Binding-site contacts:
Ligand atom N contacts residue GLN695 of chain 1.A at 3.5 Å (h-bond).
Ligand atom OD2 contacts residue GLN984 of chain 1.A at 3.7 Å.
Ligand atom CG contacts residue ASN985 of chain 1.A at 3.9 Å.
Ligand atom OXT contacts residue LEU903 of chain 1.A at 3.7 Å.
Ligand atom CG contacts residue ARG906 of chain 1.A at 4.2 Å.
Ligand atom OXT contacts residue MET847 of chain 1.A at 4.1 Å.
Ligand atom CA contacts residue GLN695 of chain 1.A at 4.3 Å.
Ligand atom OD1 contacts residue ARG910 of chain 1.A at 2.9 Å (salt-bridge).
Ligand atom OXT contacts residue ARG663 of chain 1.A at 2.6 Å (salt-bridge).
Ligand atom N contacts residue ASN985 of chain 1.A at 2.9 Å (h-bond).
Ligand atom CB contacts residue LEU903 of chain 1.A at 4.0 Å (hydrophobic).
Ligand atom OD2 contacts residue LYS851 of chain 1.A at 2.7 Å (salt-bridge).
Ligand atom CA contacts residue LEU903 of chain 1.A at 4.4 Å (hydrophobic).
Ligand atom CG contacts residue ARG910 of chain 1.A at 3.4 Å.
Ligand atom CA contacts residue ASN985 of chain 1.A at 3.9 Å.
Ligand atom CA contacts residue ARG663 of chain 1.A at 4.2 Å.
Ligand atom CB contacts residue LYS851 of chain 1.A at 3.6 Å.
Ligand atom OXT contacts residue PRO667 of chain 1.A at 4.0 Å.
Ligand atom OD2 contacts residue LEU983 of chain 1.A at 3.9 Å.
Ligand atom CG contacts residue GLN984 of chain 1.A at 4.2 Å.
Ligand atom N contacts residue ARG663 of chain 1.A at 3.1 Å (salt-bridge).
Ligand atom OD1 contacts residue ASN985 of chain 1.A at 4.5 Å.
Ligand atom OD1 contacts residue GLN695 of chain 1.A at 2.9 Å (h-bond).
Ligand atom OD2 contacts residue ARG910 of chain 1.A at 2.8 Å (salt-bridge).
Ligand atom OD2 contacts residue ASN985 of chain 1.A at 3.9 Å.
Ligand atom O contacts residue ASN985 of chain 1.A at 3.0 Å (h-bond).
Ligand atom C contacts residue MET847 of chain 1.A at 4.3 Å (hydrophobic).
Ligand atom OD1 contacts residue ARG906 of chain 1.A at 3.1 Å (salt-bridge).
Ligand atom O contacts residue ARG663 of chain 1.A at 2.8 Å (salt-bridge).
Ligand atom OD1 contacts residue GLN984 of chain 1.A at 3.7 Å.
Ligand atom O contacts residue MET847 of chain 1.A at 3.7 Å.
Ligand atom C contacts residue ARG663 of chain 1.A at 3.4 Å.
Ligand atom C contacts residue ASN985 of chain 1.A at 3.9 Å.
Ligand atom CG contacts residue LYS851 of chain 1.A at 3.6 Å.
Ligand atom CB contacts residue ASN985 of chain 1.A at 3.9 Å.
Ligand atom CG contacts residue GLN695 of chain 1.A at 3.9 Å.

Sequence of chain 1.A:
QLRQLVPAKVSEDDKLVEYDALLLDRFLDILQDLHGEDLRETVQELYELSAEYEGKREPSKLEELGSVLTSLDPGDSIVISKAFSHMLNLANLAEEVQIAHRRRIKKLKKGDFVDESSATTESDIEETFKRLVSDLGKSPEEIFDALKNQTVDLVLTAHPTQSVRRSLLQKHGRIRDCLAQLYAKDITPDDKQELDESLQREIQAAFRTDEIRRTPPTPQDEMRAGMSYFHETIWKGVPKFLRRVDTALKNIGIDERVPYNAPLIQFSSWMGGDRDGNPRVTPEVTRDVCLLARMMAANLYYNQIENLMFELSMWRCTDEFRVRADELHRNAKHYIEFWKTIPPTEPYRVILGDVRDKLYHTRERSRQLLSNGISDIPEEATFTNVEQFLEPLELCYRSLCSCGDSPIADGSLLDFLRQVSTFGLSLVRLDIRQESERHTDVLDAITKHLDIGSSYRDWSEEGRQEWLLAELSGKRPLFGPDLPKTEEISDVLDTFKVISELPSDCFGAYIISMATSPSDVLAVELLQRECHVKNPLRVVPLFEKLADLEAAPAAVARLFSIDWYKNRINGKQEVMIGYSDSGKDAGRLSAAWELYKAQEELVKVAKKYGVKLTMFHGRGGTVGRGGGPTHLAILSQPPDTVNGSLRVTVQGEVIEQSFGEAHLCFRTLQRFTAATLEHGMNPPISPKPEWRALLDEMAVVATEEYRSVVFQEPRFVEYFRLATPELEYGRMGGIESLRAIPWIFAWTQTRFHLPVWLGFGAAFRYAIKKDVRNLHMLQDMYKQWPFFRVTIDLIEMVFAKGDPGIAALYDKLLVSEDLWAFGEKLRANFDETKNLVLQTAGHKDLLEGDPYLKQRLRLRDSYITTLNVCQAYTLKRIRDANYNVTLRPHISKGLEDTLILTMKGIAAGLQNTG

The protein below binds the small molecule below.
Small molecule (SMILES): N[C@@H](CC(=O)O)C(=O)O